This protein binds this small molecule.
Small molecule (SMILES): Nc1nc(=O)c2ncn([C@@H]3O[C@H](CO[P](=O)(O)O[C@H]4[C@@H](O)[C@H](n5ccc(=O)[nH]c5=O)O[C@@H]4CO[P](=O)(O)O[C@H]4[C@@H](O)[C@H](n5cnc6c(N)ncnc65)O[C@@H]4COP(=O)=O)[C@@H](O[P](=O)(O)OC[C@H]4O[C@@H](n5ccc(=O)[nH]c5=O)[C@H](O)[C@@H]4O[P](=O)(O)OC[C@H]4O[C@@H](n5cnc6c(N)ncnc65)[C@H](O)[C@@H]4O[P](=O)(O)OC[C@H]4O[C@@H](n5cnc6c(N)ncnc65)[C@H](O)[C@@H]4O[P](=O)(O)OC[C@H]4O[C@@H](n5cnc6c(N)ncnc65)[C@H](O)[C@@H]4O)[C@H]3O)c2[nH]1

Binding-site contacts:
Ligand atom N1 contacts residue ILE93 of chain 1.CB at 2.9 Å.
Ligand atom N6 contacts residue GLN82 of chain 1.CB at 3.9 Å.
Ligand atom C5 contacts residue GLU88 of chain 1.CB at 3.6 Å.
Ligand atom N7 contacts residue ARG92 of chain 1.CB at 3.7 Å.
Ligand atom C8 contacts residue ILE93 of chain 1.CB at 3.2 Å (hydrophobic).
Ligand atom N1 contacts residue HIS94 of chain 1.CB at 3.8 Å.
Ligand atom C6 contacts residue GLU88 of chain 1.CB at 3.8 Å.
Ligand atom OP2 contacts residue ARG92 of chain 1.CB at 2.9 Å (salt-bridge).
Ligand atom C6 contacts residue ILE93 of chain 1.CB at 2.6 Å (hydrophobic).
Ligand atom C6 contacts residue PRO85 of chain 1.CB at 4.0 Å (hydrophobic).
Ligand atom N9 contacts residue HIS94 of chain 1.CB at 3.4 Å (h-bond).
Ligand atom C8 contacts residue HIS94 of chain 1.CB at 3.1 Å.
Ligand atom C2' contacts residue ARG92 of chain 1.CB at 3.6 Å.
Ligand atom N3 contacts residue GLY17 of chain 1.CB at 3.9 Å.
Ligand atom N9 contacts residue ILE93 of chain 1.CB at 3.5 Å (h-bond).
Ligand atom N6 contacts residue PRO85 of chain 1.CB at 3.1 Å.
Ligand atom O4 contacts residue GLU20 of chain 1.CB at 3.7 Å.
Ligand atom O4 contacts residue THR87 of chain 1.CB at 3.4 Å (h-bond).
Ligand atom C5 contacts residue ILE93 of chain 1.CB at 3.2 Å (hydrophobic).
Ligand atom C6 contacts residue HIS94 of chain 1.CB at 3.5 Å.
Ligand atom O4 contacts residue ASP19 of chain 1.CB at 3.1 Å.
Ligand atom N7 contacts residue HIS94 of chain 1.CB at 2.9 Å.
Ligand atom N3 contacts residue HIS94 of chain 1.CB at 3.8 Å.
Ligand atom C2 contacts residue ILE93 of chain 1.CB at 3.6 Å (hydrophobic).
Ligand atom N6 contacts residue GLU88 of chain 1.CB at 3.1 Å.
Ligand atom N7 contacts residue ILE93 of chain 1.CB at 3.0 Å (h-bond).
Ligand atom C3' contacts residue ARG92 of chain 1.CB at 3.6 Å.
Ligand atom N7 contacts residue GLU88 of chain 1.CB at 3.1 Å (salt-bridge).
Ligand atom O2' contacts residue ARG92 of chain 1.CB at 3.5 Å.
Ligand atom C4 contacts residue ASP19 of chain 1.CB at 3.7 Å.
Ligand atom C5 contacts residue THR87 of chain 1.CB at 3.8 Å.
Ligand atom C4 contacts residue ILE93 of chain 1.CB at 3.5 Å (hydrophobic).
Ligand atom C8 contacts residue ARG92 of chain 1.CB at 3.5 Å.
Ligand atom C5 contacts residue HIS94 of chain 1.CB at 3.2 Å.
Ligand atom O2 contacts residue GLY17 of chain 1.CB at 4.0 Å.
Ligand atom C4 contacts residue HIS94 of chain 1.CB at 3.2 Å.
Ligand atom C2 contacts residue HIS94 of chain 1.CB at 3.8 Å.
Ligand atom N6 contacts residue HIS94 of chain 1.CB at 3.6 Å.
Ligand atom C2' contacts residue HIS94 of chain 1.CB at 4.1 Å.
Ligand atom N6 contacts residue ILE93 of chain 1.CB at 2.3 Å.

Sequence of chain 1.CB:
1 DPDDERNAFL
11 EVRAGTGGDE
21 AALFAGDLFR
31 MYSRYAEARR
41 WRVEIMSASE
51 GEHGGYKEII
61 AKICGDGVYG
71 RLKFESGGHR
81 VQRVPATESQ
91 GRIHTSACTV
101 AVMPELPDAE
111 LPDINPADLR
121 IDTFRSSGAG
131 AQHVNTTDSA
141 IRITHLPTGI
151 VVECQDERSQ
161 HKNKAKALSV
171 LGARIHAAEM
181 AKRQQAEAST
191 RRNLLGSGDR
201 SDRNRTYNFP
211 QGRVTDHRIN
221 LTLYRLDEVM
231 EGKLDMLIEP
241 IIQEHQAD